Binding-site contacts:
Ligand atom C17 contacts residue ILE184 of chain 1.A at 3.4 Å (hydrophobic).
Ligand atom N02 contacts residue PHE115 of chain 1.A at 3.6 Å.
Ligand atom C04 contacts residue TYR193 of chain 1.A at 3.8 Å (hydrophobic).
Ligand atom F26 contacts residue PHE147 of chain 1.A at 2.6 Å.
Ligand atom C12 contacts residue ILE119 of chain 1.A at 3.4 Å (hydrophobic).
Ligand atom C13 contacts residue ILE119 of chain 1.A at 3.4 Å (hydrophobic).
Ligand atom N19 contacts residue LEU220 of chain 1.A at 3.1 Å.
Ligand atom C21 contacts residue ILE182 of chain 1.A at 3.4 Å (hydrophobic).
Ligand atom C22 contacts residue ALA169 of chain 1.A at 3.5 Å (hydrophobic).
Ligand atom C14 contacts residue ILE119 of chain 1.A at 3.6 Å (hydrophobic).
Ligand atom C05 contacts residue TYR193 of chain 1.A at 3.3 Å (hydrophobic).
Ligand atom F24 contacts residue ALA169 of chain 1.A at 3.3 Å.
Ligand atom O01 contacts residue THR97 of chain 1.A at 3.6 Å.
Ligand atom O10 contacts residue ILE95 of chain 1.A at 3.3 Å.
Ligand atom C07 contacts residue TYR193 of chain 1.A at 3.6 Å (hydrophobic).
Ligand atom O01 contacts residue PHE115 of chain 1.A at 3.5 Å.
Ligand atom O23 contacts residue LEU220 of chain 1.A at 3.2 Å.
Ligand atom C30 contacts residue PHE115 of chain 1.A at 3.6 Å (hydrophobic).
Ligand atom C16 contacts residue ILE184 of chain 1.A at 3.2 Å (hydrophobic).
Ligand atom C29 contacts residue TYR193 of chain 1.A at 3.5 Å (hydrophobic).
Ligand atom C30 contacts residue TYR193 of chain 1.A at 3.8 Å (hydrophobic).
Ligand atom N20 contacts residue ILE184 of chain 1.A at 3.8 Å.
Ligand atom F25 contacts residue VAL171 of chain 1.A at 3.1 Å.
Ligand atom C08 contacts residue MET241 of chain 1.A at 3.6 Å (hydrophobic).
Ligand atom C22 contacts residue ALA145 of chain 1.A at 3.6 Å (hydrophobic).
Ligand atom C29 contacts residue VAL195 of chain 1.A at 3.4 Å (hydrophobic).
Ligand atom C06 contacts residue TYR193 of chain 1.A at 3.8 Å (hydrophobic).
Ligand atom C08 contacts residue ALA117 of chain 1.A at 3.8 Å (hydrophobic).
Ligand atom F26 contacts residue ALA145 of chain 1.A at 2.9 Å.
Ligand atom N02 contacts residue THR97 of chain 1.A at 3.4 Å.
Ligand atom F26 contacts residue MET146 of chain 1.A at 3.2 Å.
Ligand atom C29 contacts residue SER194 of chain 1.A at 3.5 Å.
Ligand atom N28 contacts residue TYR193 of chain 1.A at 3.4 Å.
Ligand atom N20 contacts residue ILE182 of chain 1.A at 3.3 Å.
Ligand atom C22 contacts residue PHE147 of chain 1.A at 3.8 Å (hydrophobic).
Ligand atom N20 contacts residue PHE147 of chain 1.A at 3.4 Å.
Ligand atom F24 contacts residue ILE182 of chain 1.A at 3.6 Å.
Ligand atom F25 contacts residue ALA145 of chain 1.A at 3.0 Å.
Ligand atom C21 contacts residue PHE147 of chain 1.A at 3.8 Å (hydrophobic).
Ligand atom F26 contacts residue ALA169 of chain 1.A at 2.5 Å.

The small molecule below binds the protein below.
Small molecule (SMILES): Cc1cc(-c2noc(C(F)(F)F)n2)ccc1OCCCc1cc(C(=O)N(C)C)no1

Sequence of chain 1.B:
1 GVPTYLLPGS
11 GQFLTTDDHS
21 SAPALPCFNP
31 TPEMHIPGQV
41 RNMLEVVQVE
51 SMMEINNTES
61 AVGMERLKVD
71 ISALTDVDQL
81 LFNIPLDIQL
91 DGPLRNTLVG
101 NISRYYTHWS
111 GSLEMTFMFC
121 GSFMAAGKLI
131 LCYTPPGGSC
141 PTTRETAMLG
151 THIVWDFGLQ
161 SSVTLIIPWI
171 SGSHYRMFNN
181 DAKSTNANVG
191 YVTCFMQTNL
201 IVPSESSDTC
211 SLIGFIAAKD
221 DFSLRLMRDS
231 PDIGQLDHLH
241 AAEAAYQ

Sequence of chain 1.A:
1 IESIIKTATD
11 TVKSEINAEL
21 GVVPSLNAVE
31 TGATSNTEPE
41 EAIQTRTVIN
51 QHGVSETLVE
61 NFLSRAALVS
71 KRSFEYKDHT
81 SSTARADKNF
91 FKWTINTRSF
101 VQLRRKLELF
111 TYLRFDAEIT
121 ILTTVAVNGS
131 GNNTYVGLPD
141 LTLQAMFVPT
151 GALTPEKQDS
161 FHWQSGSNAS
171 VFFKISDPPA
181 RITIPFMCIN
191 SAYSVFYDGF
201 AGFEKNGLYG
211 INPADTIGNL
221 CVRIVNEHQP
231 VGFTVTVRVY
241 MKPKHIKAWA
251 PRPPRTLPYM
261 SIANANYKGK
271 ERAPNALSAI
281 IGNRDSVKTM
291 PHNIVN